Sequence of chain 2.C:
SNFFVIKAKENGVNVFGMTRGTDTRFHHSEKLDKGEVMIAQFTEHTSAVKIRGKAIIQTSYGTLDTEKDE

A small-molecule ligand and the protein it binds are described below.
Small molecule (SMILES): N[C@@H](Cc1c[nH]c2ccccc12)C(=O)O

Sequence of chain 2.B:
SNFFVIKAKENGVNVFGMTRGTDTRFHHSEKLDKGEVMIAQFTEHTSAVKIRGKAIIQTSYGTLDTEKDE

Binding-site contacts:
Ligand atom OXT contacts residue ARG20 of chain 2.B at 4.2 Å.
Ligand atom CB contacts residue PHE42 of chain 2.B at 3.7 Å (hydrophobic).
Ligand atom CZ3 contacts residue ARG20 of chain 2.B at 3.9 Å.
Ligand atom CE2 contacts residue GLU44 of chain 2.B at 3.6 Å.
Ligand atom CE3 contacts residue THR43 of chain 2.B at 4.2 Å.
Ligand atom CD1 contacts residue GLU44 of chain 2.B at 3.6 Å.
Ligand atom CB contacts residue GLU44 of chain 2.B at 4.5 Å.
Ligand atom CE2 contacts residue THR43 of chain 2.B at 4.2 Å.
Ligand atom O contacts residue PHE42 of chain 2.B at 4.2 Å.
Ligand atom CZ3 contacts residue GLU44 of chain 2.B at 4.3 Å.
Ligand atom CB contacts residue THR43 of chain 2.B at 3.8 Å.
Ligand atom CD1 contacts residue THR43 of chain 2.B at 3.8 Å.
Ligand atom CA contacts residue SER1 of chain 2.B at 4.2 Å.
Ligand atom CG contacts residue GLU44 of chain 2.B at 3.7 Å.
Ligand atom NE1 contacts residue THR43 of chain 2.B at 4.2 Å.
Ligand atom CD2 contacts residue GLU44 of chain 2.B at 3.7 Å.
Ligand atom CH2 contacts residue GLU44 of chain 2.B at 4.1 Å.
Ligand atom CG contacts residue PHE42 of chain 2.B at 4.5 Å (hydrophobic).
Ligand atom O contacts residue GLN41 of chain 2.C at 3.1 Å (h-bond).
Ligand atom O contacts residue ASN2 of chain 2.B at 3.9 Å.
Ligand atom O contacts residue SER1 of chain 2.B at 3.2 Å (h-bond).
Ligand atom CD2 contacts residue ARG20 of chain 2.B at 4.5 Å.
Ligand atom CE3 contacts residue ARG20 of chain 2.B at 3.7 Å.
Ligand atom CE3 contacts residue GLU44 of chain 2.B at 4.2 Å.
Ligand atom C contacts residue GLN41 of chain 2.C at 3.3 Å.
Ligand atom N contacts residue SER1 of chain 2.B at 3.2 Å (h-bond).
Ligand atom CG contacts residue THR43 of chain 2.B at 3.6 Å.
Ligand atom CD2 contacts residue THR43 of chain 2.B at 3.8 Å.
Ligand atom C contacts residue SER1 of chain 2.B at 4.0 Å.
Ligand atom OXT contacts residue SER1 of chain 2.C at 3.9 Å.
Ligand atom NE1 contacts residue GLU44 of chain 2.B at 3.6 Å (salt-bridge).
Ligand atom OXT contacts residue GLN41 of chain 2.C at 2.8 Å (h-bond).
Ligand atom CZ2 contacts residue GLU44 of chain 2.B at 3.6 Å.
Ligand atom CB contacts residue ARG20 of chain 2.B at 3.9 Å.